Sequence of chain 35.A:
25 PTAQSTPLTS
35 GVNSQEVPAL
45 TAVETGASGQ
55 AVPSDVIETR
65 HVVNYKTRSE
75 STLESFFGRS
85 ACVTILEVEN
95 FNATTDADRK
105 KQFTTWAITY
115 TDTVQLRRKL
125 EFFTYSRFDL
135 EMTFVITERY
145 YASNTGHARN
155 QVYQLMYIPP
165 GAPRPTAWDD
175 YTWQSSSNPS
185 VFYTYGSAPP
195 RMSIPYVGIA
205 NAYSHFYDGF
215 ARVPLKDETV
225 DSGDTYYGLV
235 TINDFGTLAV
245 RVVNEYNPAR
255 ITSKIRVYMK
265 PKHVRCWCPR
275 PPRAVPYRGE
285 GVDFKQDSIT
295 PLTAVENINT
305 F

A protein and the small-molecule ligand that binds it are described below.
Small molecule (SMILES): CC(=O)N[C@H]1[C@H]([C@H](O)[C@H](O)CO)O[C@@](O)(C(=O)O)C[C@@H]1O

Sequence of chain 34.A:
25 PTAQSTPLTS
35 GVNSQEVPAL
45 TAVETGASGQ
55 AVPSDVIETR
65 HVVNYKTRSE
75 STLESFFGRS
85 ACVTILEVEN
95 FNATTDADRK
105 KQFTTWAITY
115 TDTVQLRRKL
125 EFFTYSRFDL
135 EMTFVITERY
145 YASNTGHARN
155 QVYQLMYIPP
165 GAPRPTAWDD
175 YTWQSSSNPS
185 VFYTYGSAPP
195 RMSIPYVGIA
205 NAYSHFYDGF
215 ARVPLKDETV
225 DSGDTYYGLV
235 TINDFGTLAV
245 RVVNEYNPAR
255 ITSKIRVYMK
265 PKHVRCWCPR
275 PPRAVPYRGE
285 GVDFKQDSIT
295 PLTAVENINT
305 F

Binding-site contacts:
Ligand atom O10 contacts residue ASN96 of chain 34.A at 4.2 Å.
Ligand atom O10 contacts residue TYR250 of chain 34.A at 2.2 Å (h-bond).
Ligand atom O8 contacts residue TYR145 of chain 35.A at 4.2 Å.
Ligand atom O4 contacts residue PRO252 of chain 34.A at 4.0 Å.
Ligand atom O4 contacts residue ASN251 of chain 34.A at 4.3 Å.
Ligand atom C9 contacts residue ALA146 of chain 35.A at 4.4 Å (hydrophobic).
Ligand atom C6 contacts residue TYR145 of chain 35.A at 3.4 Å (hydrophobic).
Ligand atom O4 contacts residue TYR145 of chain 35.A at 4.2 Å.
Ligand atom O1B contacts residue PRO252 of chain 34.A at 3.4 Å.
Ligand atom C10 contacts residue TYR250 of chain 34.A at 2.8 Å (hydrophobic).
Ligand atom O1A contacts residue ALA146 of chain 35.A at 3.2 Å.
Ligand atom C8 contacts residue TYR145 of chain 35.A at 4.2 Å (hydrophobic).
Ligand atom C10 contacts residue TYR145 of chain 35.A at 3.6 Å (hydrophobic).
Ligand atom C6 contacts residue ALA146 of chain 35.A at 4.3 Å (hydrophobic).
Ligand atom C5 contacts residue TYR250 of chain 34.A at 4.3 Å (hydrophobic).
Ligand atom O1B contacts residue ALA146 of chain 35.A at 4.3 Å.
Ligand atom O9 contacts residue ALA146 of chain 35.A at 3.3 Å.
Ligand atom C5 contacts residue TYR145 of chain 35.A at 3.3 Å (hydrophobic).
Ligand atom C7 contacts residue TYR145 of chain 35.A at 3.9 Å (hydrophobic).
Ligand atom C1 contacts residue SER147 of chain 35.A at 3.6 Å.
Ligand atom O4 contacts residue TYR250 of chain 34.A at 3.0 Å.
Ligand atom C1 contacts residue PRO252 of chain 34.A at 4.1 Å (hydrophobic).
Ligand atom O1B contacts residue SER147 of chain 35.A at 2.7 Å (h-bond).
Ligand atom C4 contacts residue TYR145 of chain 35.A at 3.6 Å (hydrophobic).
Ligand atom C1 contacts residue ALA146 of chain 35.A at 4.0 Å (hydrophobic).
Ligand atom C11 contacts residue ARG143 of chain 35.A at 3.9 Å.
Ligand atom N5 contacts residue TYR145 of chain 35.A at 2.6 Å (h-bond).
Ligand atom C8 contacts residue ALA146 of chain 35.A at 4.4 Å (hydrophobic).
Ligand atom C11 contacts residue TYR250 of chain 34.A at 3.0 Å (hydrophobic).
Ligand atom C11 contacts residue TYR145 of chain 35.A at 3.7 Å (hydrophobic).
Ligand atom C3 contacts residue PRO252 of chain 34.A at 4.4 Å (hydrophobic).
Ligand atom C4 contacts residue TYR250 of chain 34.A at 4.2 Å (hydrophobic).
Ligand atom C4 contacts residue PRO252 of chain 34.A at 4.3 Å (hydrophobic).
Ligand atom O1A contacts residue SER147 of chain 35.A at 3.1 Å (h-bond).
Ligand atom N5 contacts residue TYR250 of chain 34.A at 3.8 Å.